Sequence of chain 30.B:
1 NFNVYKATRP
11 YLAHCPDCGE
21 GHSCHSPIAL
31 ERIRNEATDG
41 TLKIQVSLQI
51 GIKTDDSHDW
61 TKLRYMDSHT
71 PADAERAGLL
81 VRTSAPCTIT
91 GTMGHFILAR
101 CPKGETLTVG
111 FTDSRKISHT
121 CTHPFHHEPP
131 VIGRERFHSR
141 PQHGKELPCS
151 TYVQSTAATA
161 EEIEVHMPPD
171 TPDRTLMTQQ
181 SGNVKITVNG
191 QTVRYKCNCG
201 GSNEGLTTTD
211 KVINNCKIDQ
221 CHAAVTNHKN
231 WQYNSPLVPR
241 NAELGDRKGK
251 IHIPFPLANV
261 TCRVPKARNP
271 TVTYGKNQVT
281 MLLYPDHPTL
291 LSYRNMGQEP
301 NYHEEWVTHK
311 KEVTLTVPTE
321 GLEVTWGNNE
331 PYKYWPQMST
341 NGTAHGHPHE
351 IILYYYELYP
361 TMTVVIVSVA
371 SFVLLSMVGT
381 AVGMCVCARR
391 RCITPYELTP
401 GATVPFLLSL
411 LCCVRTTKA

Sequence of chain 30.A:
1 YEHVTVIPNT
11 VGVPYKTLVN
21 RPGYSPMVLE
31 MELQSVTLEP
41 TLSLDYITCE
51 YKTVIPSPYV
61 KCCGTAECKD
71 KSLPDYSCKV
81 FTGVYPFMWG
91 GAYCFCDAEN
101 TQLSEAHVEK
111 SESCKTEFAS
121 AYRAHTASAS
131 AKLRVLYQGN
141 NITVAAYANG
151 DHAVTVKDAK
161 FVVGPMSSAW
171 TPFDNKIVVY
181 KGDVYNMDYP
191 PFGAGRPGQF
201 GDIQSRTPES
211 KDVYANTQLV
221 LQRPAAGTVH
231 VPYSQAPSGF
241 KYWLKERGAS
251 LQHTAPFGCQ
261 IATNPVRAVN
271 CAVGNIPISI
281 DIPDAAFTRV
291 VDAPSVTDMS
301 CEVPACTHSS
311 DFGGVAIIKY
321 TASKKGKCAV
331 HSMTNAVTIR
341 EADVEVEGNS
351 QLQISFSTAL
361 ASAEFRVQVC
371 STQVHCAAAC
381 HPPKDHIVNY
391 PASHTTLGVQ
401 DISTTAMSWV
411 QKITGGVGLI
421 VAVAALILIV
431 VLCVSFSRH

The small molecule below binds the protein below.
Small molecule (SMILES): CC(=O)N[C@@H]1[C@@H](O)[C@H](O)[C@@H](CO)O[C@H]1O

Binding-site contacts:
Ligand atom O6 contacts residue LYS115 of chain 30.A at 4.4 Å.
Ligand atom C4 contacts residue ASN259 of chain 30.B at 4.2 Å.
Ligand atom O7 contacts residue ASN259 of chain 30.B at 3.0 Å (h-bond).
Ligand atom O5 contacts residue ASN259 of chain 30.B at 2.4 Å (h-bond).
Ligand atom C2 contacts residue ASN259 of chain 30.B at 2.4 Å.
Ligand atom N2 contacts residue ASN259 of chain 30.B at 2.9 Å (h-bond).
Ligand atom C3 contacts residue ASN259 of chain 30.B at 3.8 Å.
Ligand atom O6 contacts residue PHE118 of chain 30.A at 3.9 Å.
Ligand atom O5 contacts residue THR116 of chain 30.A at 2.6 Å (h-bond).
Ligand atom C1 contacts residue ASN259 of chain 30.B at 1.4 Å.
Ligand atom C6 contacts residue THR116 of chain 30.A at 3.5 Å.
Ligand atom C5 contacts residue ASN259 of chain 30.B at 3.7 Å.
Ligand atom C7 contacts residue ASN259 of chain 30.B at 3.1 Å.
Ligand atom C6 contacts residue PHE118 of chain 30.A at 4.4 Å (hydrophobic).
Ligand atom C5 contacts residue THR116 of chain 30.A at 3.5 Å.
Ligand atom C8 contacts residue ASN259 of chain 30.B at 4.1 Å.
Ligand atom C1 contacts residue THR116 of chain 30.A at 3.3 Å.
Ligand atom C6 contacts residue LYS115 of chain 30.A at 3.9 Å.